The small molecule below binds the protein below.
Small molecule (SMILES): Cc1cc(N)nc(C#CCN2CC(F)(F)C2)c1

Binding-site contacts:
Ligand atom C07 contacts residue SER289 of chain 1.D at 4.0 Å.
Ligand atom F15 contacts residue TRP382 of chain 1.D at 3.7 Å.
Ligand atom N01 contacts residue HEM1 of chain 1.U at 4.0 Å.
Ligand atom C09 contacts residue VAL271 of chain 1.D at 3.5 Å (hydrophobic).
Ligand atom C06 contacts residue VAL271 of chain 1.D at 4.0 Å (hydrophobic).
Ligand atom C13 contacts residue HEM1 of chain 1.U at 4.0 Å.
Ligand atom C07 contacts residue PHE288 of chain 1.D at 3.6 Å (hydrophobic).
Ligand atom C08 contacts residue VAL271 of chain 1.D at 3.6 Å (hydrophobic).
Ligand atom C12 contacts residue HEM1 of chain 1.U at 3.2 Å.
Ligand atom N01 contacts residue GLU296 of chain 1.D at 2.7 Å (salt-bridge).
Ligand atom C03 contacts residue TRP291 of chain 1.D at 4.0 Å (hydrophobic).
Ligand atom C03 contacts residue PRO269 of chain 1.D at 3.9 Å (hydrophobic).
Ligand atom C06 contacts residue GLU296 of chain 1.D at 3.6 Å.
Ligand atom N02 contacts residue MET293 of chain 1.D at 4.1 Å.
Ligand atom N02 contacts residue TYR292 of chain 1.D at 3.8 Å.
Ligand atom C08 contacts residue HEM1 of chain 1.U at 3.8 Å.
Ligand atom C14 contacts residue HEM1 of chain 1.U at 4.0 Å.
Ligand atom C03 contacts residue HEM1 of chain 1.U at 3.2 Å.
Ligand atom C02 contacts residue TRP291 of chain 1.D at 3.9 Å (hydrophobic).
Ligand atom C09 contacts residue GLU296 of chain 1.D at 4.0 Å.
Ligand atom F15 contacts residue TYR410 of chain 1.D at 3.1 Å.
Ligand atom C10 contacts residue VAL271 of chain 1.D at 4.0 Å (hydrophobic).
Ligand atom F15 contacts residue HEM1 of chain 1.U at 2.8 Å.
Ligand atom N02 contacts residue TRP291 of chain 1.D at 2.9 Å (h-bond).
Ligand atom N02 contacts residue PRO269 of chain 1.D at 3.9 Å.
Ligand atom C02 contacts residue GLU296 of chain 1.D at 3.4 Å.
Ligand atom C07 contacts residue HEM1 of chain 1.U at 3.2 Å.
Ligand atom C08 contacts residue GLU296 of chain 1.D at 3.6 Å.
Ligand atom N02 contacts residue HEM1 of chain 1.U at 3.4 Å.
Ligand atom C05 contacts residue VAL271 of chain 1.D at 3.6 Å (hydrophobic).
Ligand atom C07 contacts residue GLY290 of chain 1.D at 3.7 Å.
Ligand atom C02 contacts residue HEM1 of chain 1.U at 3.7 Å.
Ligand atom N11 contacts residue HEM1 of chain 1.U at 2.7 Å (h-bond).
Ligand atom C14 contacts residue VAL271 of chain 1.D at 3.7 Å (hydrophobic).
Ligand atom C10 contacts residue HEM1 of chain 1.U at 3.2 Å.
Ligand atom C12 contacts residue TRP382 of chain 1.D at 3.9 Å (hydrophobic).
Ligand atom C09 contacts residue HEM1 of chain 1.U at 3.7 Å.
Ligand atom C02 contacts residue PRO269 of chain 1.D at 3.9 Å (hydrophobic).
Ligand atom C04 contacts residue HEM1 of chain 1.U at 3.8 Å.
Ligand atom N02 contacts residue GLU296 of chain 1.D at 2.5 Å (salt-bridge).

Sequence of chain 1.D:
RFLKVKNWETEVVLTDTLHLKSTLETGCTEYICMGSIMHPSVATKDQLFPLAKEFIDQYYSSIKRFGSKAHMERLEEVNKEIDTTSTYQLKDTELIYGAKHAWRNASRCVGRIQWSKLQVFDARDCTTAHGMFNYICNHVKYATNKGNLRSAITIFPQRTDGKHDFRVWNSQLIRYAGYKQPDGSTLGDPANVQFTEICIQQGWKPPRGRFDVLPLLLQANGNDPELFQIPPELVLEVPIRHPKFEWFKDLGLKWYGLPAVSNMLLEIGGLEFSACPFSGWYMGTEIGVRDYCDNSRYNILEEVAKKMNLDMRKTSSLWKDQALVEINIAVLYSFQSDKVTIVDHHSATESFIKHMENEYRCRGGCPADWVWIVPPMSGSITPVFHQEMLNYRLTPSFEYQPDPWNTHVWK